Binding-site contacts:
Ligand atom C4 contacts residue ASN90 of chain 1.A at 4.2 Å.
Ligand atom C3 contacts residue ASN90 of chain 1.A at 3.7 Å.
Ligand atom N2 contacts residue ASN90 of chain 1.A at 2.9 Å (h-bond).
Ligand atom O5 contacts residue ASN90 of chain 1.A at 2.3 Å (h-bond).
Ligand atom C5 contacts residue ASN90 of chain 1.A at 3.6 Å.
Ligand atom C7 contacts residue ASN90 of chain 1.A at 3.6 Å.
Ligand atom C1 contacts residue ASN90 of chain 1.A at 1.4 Å.
Ligand atom O7 contacts residue LYS453 of chain 1.A at 3.5 Å (salt-bridge).
Ligand atom C8 contacts residue ASN90 of chain 1.A at 4.4 Å.
Ligand atom C2 contacts residue ASN90 of chain 1.A at 2.4 Å.
Ligand atom O7 contacts residue ASN90 of chain 1.A at 4.0 Å.

Sequence of chain 1.A:
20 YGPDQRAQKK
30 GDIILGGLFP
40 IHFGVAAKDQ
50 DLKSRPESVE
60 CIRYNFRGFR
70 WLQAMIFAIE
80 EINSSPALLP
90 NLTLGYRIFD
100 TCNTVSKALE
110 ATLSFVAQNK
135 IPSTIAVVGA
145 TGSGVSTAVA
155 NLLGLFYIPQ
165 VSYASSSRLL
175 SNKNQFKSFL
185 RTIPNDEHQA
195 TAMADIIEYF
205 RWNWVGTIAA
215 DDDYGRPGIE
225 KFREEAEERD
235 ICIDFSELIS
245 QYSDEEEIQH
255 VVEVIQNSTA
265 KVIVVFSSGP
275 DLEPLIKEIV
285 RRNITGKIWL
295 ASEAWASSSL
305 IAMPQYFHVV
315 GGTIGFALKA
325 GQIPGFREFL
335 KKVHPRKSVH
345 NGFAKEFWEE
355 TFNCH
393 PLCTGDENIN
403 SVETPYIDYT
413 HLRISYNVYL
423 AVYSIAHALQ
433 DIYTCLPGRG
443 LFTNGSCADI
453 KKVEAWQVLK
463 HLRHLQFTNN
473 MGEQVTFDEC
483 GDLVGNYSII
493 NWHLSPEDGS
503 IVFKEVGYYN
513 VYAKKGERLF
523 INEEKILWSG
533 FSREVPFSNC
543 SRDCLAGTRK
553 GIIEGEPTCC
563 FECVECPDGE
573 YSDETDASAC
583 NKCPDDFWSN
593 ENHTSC

The protein below binds the small molecule below.
Small molecule (SMILES): CC(=O)N[C@@H]1[C@@H](O)[C@H](O)[C@@H](CO)O[C@H]1O